Binding-site contacts:
Ligand atom O5 contacts residue PHE119 of chain 38.A at 3.9 Å.
Ligand atom O6 contacts residue THR89 of chain 38.A at 3.9 Å.
Ligand atom C6 contacts residue PHE119 of chain 38.A at 4.0 Å (hydrophobic).
Ligand atom C3 contacts residue ASN118 of chain 38.A at 3.8 Å.
Ligand atom C5 contacts residue ASN118 of chain 38.A at 3.6 Å.
Ligand atom C8 contacts residue ASP67 of chain 38.A at 3.7 Å.
Ligand atom C7 contacts residue ASN118 of chain 38.A at 3.8 Å.
Ligand atom C1 contacts residue SER66 of chain 38.A at 4.5 Å.
Ligand atom O5 contacts residue THR120 of chain 38.A at 3.4 Å (h-bond).
Ligand atom O6 contacts residue ASN118 of chain 38.A at 4.2 Å.
Ligand atom C1 contacts residue THR89 of chain 38.A at 4.2 Å.
Ligand atom C8 contacts residue ASN118 of chain 38.A at 3.7 Å.
Ligand atom C6 contacts residue THR120 of chain 38.A at 3.8 Å.
Ligand atom N2 contacts residue ASN118 of chain 38.A at 2.9 Å (h-bond).
Ligand atom O6 contacts residue PHE119 of chain 38.A at 2.8 Å (h-bond).
Ligand atom O5 contacts residue ASN118 of chain 38.A at 2.4 Å (h-bond).
Ligand atom O6 contacts residue THR120 of chain 38.A at 3.6 Å (h-bond).
Ligand atom C8 contacts residue SER66 of chain 38.A at 3.6 Å.
Ligand atom C2 contacts residue ASN118 of chain 38.A at 2.5 Å.
Ligand atom C4 contacts residue ASN118 of chain 38.A at 4.2 Å.
Ligand atom O5 contacts residue THR89 of chain 38.A at 4.5 Å.
Ligand atom N2 contacts residue TYR90 of chain 38.A at 4.4 Å.
Ligand atom C1 contacts residue ASN118 of chain 38.A at 1.4 Å.
Ligand atom C5 contacts residue THR120 of chain 38.A at 4.2 Å.

A small-molecule ligand and the protein it binds are described below.
Small molecule (SMILES): CC(=O)N[C@@H]1[C@@H](O)[C@H](O)[C@@H](CO)O[C@H]1O

Sequence of chain 38.A:
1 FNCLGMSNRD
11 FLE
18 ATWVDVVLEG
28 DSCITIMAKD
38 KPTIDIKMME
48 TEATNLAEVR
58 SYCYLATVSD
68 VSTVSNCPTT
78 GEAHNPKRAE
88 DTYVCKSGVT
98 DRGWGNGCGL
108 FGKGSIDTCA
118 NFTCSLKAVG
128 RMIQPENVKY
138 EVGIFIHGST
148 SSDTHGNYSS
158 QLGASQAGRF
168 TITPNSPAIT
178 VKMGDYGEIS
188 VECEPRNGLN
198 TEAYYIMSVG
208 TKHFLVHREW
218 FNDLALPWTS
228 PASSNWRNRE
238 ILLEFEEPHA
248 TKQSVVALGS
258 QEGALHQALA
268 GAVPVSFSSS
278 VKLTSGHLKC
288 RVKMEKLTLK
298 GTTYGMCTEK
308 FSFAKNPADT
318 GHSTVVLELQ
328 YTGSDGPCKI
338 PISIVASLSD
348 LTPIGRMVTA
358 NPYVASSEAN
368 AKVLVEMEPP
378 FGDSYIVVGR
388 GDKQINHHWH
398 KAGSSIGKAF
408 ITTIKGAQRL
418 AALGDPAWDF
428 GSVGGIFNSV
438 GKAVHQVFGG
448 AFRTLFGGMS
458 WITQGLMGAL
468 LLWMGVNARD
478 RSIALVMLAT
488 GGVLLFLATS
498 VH